Sequence of chain 1.D:
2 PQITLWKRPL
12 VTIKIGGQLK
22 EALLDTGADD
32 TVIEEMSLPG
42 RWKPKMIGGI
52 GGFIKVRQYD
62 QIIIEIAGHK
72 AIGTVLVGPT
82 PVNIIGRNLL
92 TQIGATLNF

Sequence of chain 1.C:
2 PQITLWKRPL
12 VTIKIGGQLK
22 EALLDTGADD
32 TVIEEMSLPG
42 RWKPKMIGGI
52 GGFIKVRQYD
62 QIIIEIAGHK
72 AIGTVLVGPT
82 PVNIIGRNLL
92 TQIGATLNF

Binding-site contacts:
Ligand atom C51 contacts residue ILE51 of chain 1.C at 3.6 Å (hydrophobic).
Ligand atom N1 contacts residue GLY49 of chain 1.D at 2.9 Å (h-bond).
Ligand atom C81 contacts residue GLY28 of chain 1.C at 3.3 Å.
Ligand atom C32 contacts residue ILE51 of chain 1.D at 3.3 Å (hydrophobic).
Ligand atom OD1 contacts residue ASP31 of chain 1.D at 3.1 Å (salt-bridge).
Ligand atom N11 contacts residue GLY28 of chain 1.C at 3.4 Å (h-bond).
Ligand atom C8 contacts residue GLY49 of chain 1.D at 3.6 Å.
Ligand atom CM contacts residue ASP26 of chain 1.D at 3.6 Å.
Ligand atom C9 contacts residue ASP26 of chain 1.D at 2.9 Å.
Ligand atom O1 contacts residue GLY50 of chain 1.D at 3.7 Å.
Ligand atom CG1 contacts residue ILE85 of chain 1.C at 3.6 Å (hydrophobic).
Ligand atom ND2 contacts residue GLY49 of chain 1.D at 3.5 Å (h-bond).
Ligand atom CD2 contacts residue LEU24 of chain 1.C at 3.6 Å (hydrophobic).
Ligand atom N contacts residue GLY49 of chain 1.D at 3.0 Å (h-bond).
Ligand atom O2 contacts residue GLY28 of chain 1.D at 3.4 Å.
Ligand atom OD1 contacts residue ASP30 of chain 1.D at 3.5 Å (salt-bridge).
Ligand atom C9 contacts residue ASP26 of chain 1.C at 3.4 Å.
Ligand atom C51 contacts residue GLY50 of chain 1.C at 3.6 Å.
Ligand atom C4 contacts residue ARG9 of chain 1.C at 3.5 Å.
Ligand atom C61 contacts residue THR81 of chain 1.D at 3.6 Å.
Ligand atom CD2 contacts residue GLY28 of chain 1.D at 3.4 Å.
Ligand atom C7 contacts residue PRO82 of chain 1.C at 3.7 Å (hydrophobic).
Ligand atom C22 contacts residue ILE51 of chain 1.D at 3.3 Å (hydrophobic).
Ligand atom CB1 contacts residue ASP26 of chain 1.C at 3.2 Å.
Ligand atom CD1 contacts residue ILE85 of chain 1.C at 3.6 Å (hydrophobic).
Ligand atom O2 contacts residue ASP26 of chain 1.D at 2.4 Å (salt-bridge).
Ligand atom C22 contacts residue GLY49 of chain 1.C at 3.2 Å.
Ligand atom OD1 contacts residue ALA29 of chain 1.D at 3.6 Å.
Ligand atom O2 contacts residue ASP26 of chain 1.C at 2.8 Å (salt-bridge).
Ligand atom O contacts residue GLY28 of chain 1.D at 3.3 Å (h-bond).
Ligand atom O contacts residue ASP30 of chain 1.D at 3.1 Å (salt-bridge).
Ligand atom CM contacts residue GLY28 of chain 1.C at 3.4 Å.
Ligand atom ND2 contacts residue ASP31 of chain 1.D at 3.2 Å (salt-bridge).
Ligand atom N2 contacts residue GLY28 of chain 1.D at 3.1 Å (h-bond).
Ligand atom CB contacts residue GLY49 of chain 1.D at 3.6 Å.
Ligand atom CM contacts residue ASP26 of chain 1.C at 3.4 Å.
Ligand atom C81 contacts residue ASP26 of chain 1.D at 3.5 Å.
Ligand atom C21 contacts residue GLY28 of chain 1.C at 3.5 Å.
Ligand atom C3 contacts residue ARG9 of chain 1.C at 3.7 Å.
Ligand atom O contacts residue ALA29 of chain 1.D at 3.6 Å.

This small molecule binds to this protein.
Small molecule (SMILES): CC(C)(C)NC(=O)[C@@H]1C[C@@H]2CCCC[C@@H]2CN1C[C@@H](O)[C@H](Cc1ccccc1)NC(=O)[C@H](CC(N)=O)NC(=O)c1ccc2ccccc2n1